Binding-site contacts:
Ligand atom O2 contacts residue MG1 of chain 1.M at 2.5 Å.
Ligand atom O1 contacts residue THR126 of chain 1.D at 2.5 Å (h-bond).
Ligand atom O3 contacts residue ARG160 of chain 1.D at 3.0 Å (salt-bridge).
Ligand atom O2 contacts residue CYS22 of chain 1.D at 4.1 Å.
Ligand atom C1 contacts residue CYS22 of chain 1.D at 4.2 Å (hydrophobic).
Ligand atom O3 contacts residue GLY127 of chain 1.D at 2.8 Å (h-bond).
Ligand atom O3 contacts residue ASP12 of chain 1.D at 3.5 Å (salt-bridge).
Ligand atom O2 contacts residue THR126 of chain 1.D at 4.4 Å.
Ligand atom S contacts residue ALA14 of chain 1.D at 3.6 Å.
Ligand atom O1 contacts residue ASP12 of chain 1.D at 3.5 Å (salt-bridge).
Ligand atom O2 contacts residue ASP12 of chain 1.D at 4.0 Å.
Ligand atom C1 contacts residue ALA14 of chain 1.D at 3.9 Å (hydrophobic).
Ligand atom S contacts residue MG1 of chain 1.M at 3.7 Å.
Ligand atom O1 contacts residue GLY127 of chain 1.D at 4.3 Å.
Ligand atom O2 contacts residue ALA14 of chain 1.D at 3.2 Å.
Ligand atom C1 contacts residue TYR128 of chain 1.D at 3.5 Å (hydrophobic).
Ligand atom S contacts residue ARG160 of chain 1.D at 4.3 Å.
Ligand atom C2 contacts residue TYR128 of chain 1.D at 3.6 Å (hydrophobic).
Ligand atom C2 contacts residue LEU52 of chain 1.D at 4.3 Å (hydrophobic).
Ligand atom S contacts residue THR126 of chain 1.D at 3.0 Å (h-bond).
Ligand atom C1 contacts residue PRO25 of chain 1.D at 4.0 Å (hydrophobic).
Ligand atom O1 contacts residue TYR128 of chain 1.D at 3.9 Å.
Ligand atom C2 contacts residue ALA14 of chain 1.D at 3.9 Å (hydrophobic).
Ligand atom O3 contacts residue MG1 of chain 1.M at 4.3 Å.
Ligand atom O3 contacts residue THR126 of chain 1.D at 2.8 Å (h-bond).
Ligand atom C2 contacts residue GLY127 of chain 1.D at 4.0 Å.
Ligand atom O1 contacts residue ALA14 of chain 1.D at 3.0 Å (h-bond).
Ligand atom O1 contacts residue TRP13 of chain 1.D at 3.7 Å.
Ligand atom S contacts residue GLY127 of chain 1.D at 3.9 Å.
Ligand atom S contacts residue ASP12 of chain 1.D at 3.8 Å.
Ligand atom O1 contacts residue MG1 of chain 1.M at 4.2 Å.
Ligand atom C2 contacts residue THR126 of chain 1.D at 3.3 Å.
Ligand atom C1 contacts residue LEU52 of chain 1.D at 3.8 Å (hydrophobic).

The small molecule below binds the protein below.
Small molecule (SMILES): CCS(=O)(=O)O

Sequence of chain 1.D:
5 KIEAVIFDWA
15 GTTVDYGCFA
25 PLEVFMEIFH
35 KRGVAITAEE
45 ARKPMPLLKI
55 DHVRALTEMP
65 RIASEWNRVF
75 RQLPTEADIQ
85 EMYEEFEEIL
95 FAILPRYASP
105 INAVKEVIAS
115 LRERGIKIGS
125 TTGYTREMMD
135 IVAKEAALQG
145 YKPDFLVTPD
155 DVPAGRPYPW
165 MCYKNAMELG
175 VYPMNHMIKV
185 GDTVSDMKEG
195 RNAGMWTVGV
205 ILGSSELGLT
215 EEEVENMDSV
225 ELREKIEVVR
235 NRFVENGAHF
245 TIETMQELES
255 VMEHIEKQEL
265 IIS